Binding-site contacts:
Ligand atom C2 contacts residue SER154 of chain 1.A at 3.3 Å.
Ligand atom C1 contacts residue GLY393 of chain 1.A at 4.0 Å.
Ligand atom O2 contacts residue ASP250 of chain 1.A at 4.0 Å.
Ligand atom C2 contacts residue ASN205 of chain 1.A at 3.4 Å.
Ligand atom C1 contacts residue TYR392 of chain 1.A at 3.7 Å (hydrophobic).
Ligand atom C3 contacts residue TYR392 of chain 1.A at 3.9 Å (hydrophobic).
Ligand atom O3 contacts residue TYR392 of chain 1.A at 2.5 Å (h-bond).
Ligand atom O3 contacts residue LYS332 of chain 1.A at 2.8 Å (salt-bridge).
Ligand atom O2 contacts residue SER154 of chain 1.A at 2.7 Å (h-bond).
Ligand atom C1 contacts residue ASN205 of chain 1.A at 3.9 Å.
Ligand atom C2 contacts residue SER419 of chain 1.A at 3.5 Å.
Ligand atom C1 contacts residue SER154 of chain 1.A at 3.7 Å.
Ligand atom C4 contacts residue TYR392 of chain 1.A at 3.8 Å (hydrophobic).
Ligand atom O2 contacts residue ARG204 of chain 1.A at 2.9 Å (salt-bridge).
Ligand atom O2 contacts residue SER419 of chain 1.A at 3.6 Å.
Ligand atom O5 contacts residue ILE207 of chain 1.A at 3.2 Å.
Ligand atom C3 contacts residue LYS332 of chain 1.A at 4.0 Å.
Ligand atom O3 contacts residue ARG204 of chain 1.A at 3.7 Å.
Ligand atom C2 contacts residue TYR392 of chain 1.A at 3.6 Å (hydrophobic).
Ligand atom C2 contacts residue ARG204 of chain 1.A at 3.4 Å.
Ligand atom C1 contacts residue ARG204 of chain 1.A at 4.0 Å.
Ligand atom O5 contacts residue SER419 of chain 1.A at 3.7 Å.
Ligand atom C2 contacts residue ASP417 of chain 1.A at 3.8 Å.
Ligand atom C5 contacts residue GLY393 of chain 1.A at 4.0 Å.
Ligand atom O6 contacts residue GLY393 of chain 1.A at 2.8 Å (h-bond).
Ligand atom C1 contacts residue HIS157 of chain 1.A at 3.6 Å.
Ligand atom O3 contacts residue SER154 of chain 1.A at 3.1 Å (h-bond).
Ligand atom O5 contacts residue GLY393 of chain 1.A at 3.4 Å (h-bond).
Ligand atom O3 contacts residue TYR414 of chain 1.A at 3.6 Å.
Ligand atom C1 contacts residue SER419 of chain 1.A at 3.4 Å.
Ligand atom O6 contacts residue PRO208 of chain 1.A at 3.9 Å.
Ligand atom C6 contacts residue GLY393 of chain 1.A at 3.3 Å.
Ligand atom C4 contacts residue HIS157 of chain 1.A at 3.7 Å.
Ligand atom O5 contacts residue HIS157 of chain 1.A at 3.1 Å (h-bond).
Ligand atom O5 contacts residue THR394 of chain 1.A at 3.7 Å.
Ligand atom O3 contacts residue SER419 of chain 1.A at 3.3 Å.
Ligand atom O5 contacts residue ASP192 of chain 1.A at 3.9 Å.
Ligand atom C6 contacts residue ILE207 of chain 1.A at 4.0 Å (hydrophobic).
Ligand atom C6 contacts residue HIS157 of chain 1.A at 3.9 Å.
Ligand atom O5 contacts residue ASN205 of chain 1.A at 3.3 Å (h-bond).

Sequence of chain 1.A:
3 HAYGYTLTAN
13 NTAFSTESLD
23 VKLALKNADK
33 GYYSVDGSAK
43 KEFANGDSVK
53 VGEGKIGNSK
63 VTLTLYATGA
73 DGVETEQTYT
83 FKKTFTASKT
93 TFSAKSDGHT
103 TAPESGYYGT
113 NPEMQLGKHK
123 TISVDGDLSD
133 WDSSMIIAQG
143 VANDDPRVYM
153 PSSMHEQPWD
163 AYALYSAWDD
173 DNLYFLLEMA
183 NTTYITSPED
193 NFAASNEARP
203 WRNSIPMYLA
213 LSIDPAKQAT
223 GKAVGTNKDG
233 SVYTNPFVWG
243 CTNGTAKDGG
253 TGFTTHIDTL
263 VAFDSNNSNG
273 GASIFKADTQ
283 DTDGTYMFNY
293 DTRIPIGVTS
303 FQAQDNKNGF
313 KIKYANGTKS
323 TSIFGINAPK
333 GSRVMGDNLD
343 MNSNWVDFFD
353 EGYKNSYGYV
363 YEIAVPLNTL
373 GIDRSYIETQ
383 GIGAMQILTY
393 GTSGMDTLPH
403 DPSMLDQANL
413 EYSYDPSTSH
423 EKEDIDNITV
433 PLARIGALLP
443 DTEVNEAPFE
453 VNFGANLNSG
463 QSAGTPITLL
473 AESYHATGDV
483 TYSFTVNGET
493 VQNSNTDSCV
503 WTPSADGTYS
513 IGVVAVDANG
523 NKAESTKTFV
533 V

The protein below binds the small molecule below.
Small molecule (SMILES): OC[C@H]1O[C@H](O[C@H]2[C@H](O)[C@@H](O)[C@@H](O[C@H]3[C@H](O)[C@@H](O)[C@@H](O[C@H]4[C@H](O)[C@@H](O)[C@@H](O[C@H]5[C@H](O)[C@@H](O)[C@@H](O[C@H]6[C@H](O)[C@@H](O)[C@@H](O[C@H]7[C@H](O)[C@@H](O)[C@@H](O[C@H]8[C@H](O)[C@@H](O)[C@@H](O[C@H]9[C@H](O)[C@@H](O)[C@@H](O)O[C@@H]9CO)O[C@@H]8CO)O[C@@H]7CO)O[C@@H]6CO)O[C@@H]5CO)O[C@@H]4CO)O[C@@H]3CO)O[C@@H]2CO)[C@H](O)[C@@H](O)[C@@H]1O